Binding-site contacts:
Ligand atom N2 contacts residue ASN1103 of chain 1.A at 2.9 Å (h-bond).
Ligand atom C3 contacts residue ASN1103 of chain 1.A at 3.8 Å.
Ligand atom C1 contacts residue ASN1103 of chain 1.A at 1.4 Å.
Ligand atom C5 contacts residue ASN1103 of chain 1.A at 3.6 Å.
Ligand atom O7 contacts residue ASN1103 of chain 1.A at 3.5 Å (h-bond).
Ligand atom C4 contacts residue ASN1103 of chain 1.A at 4.2 Å.
Ligand atom C2 contacts residue ASN1103 of chain 1.A at 2.4 Å.
Ligand atom C7 contacts residue ASN1103 of chain 1.A at 3.4 Å.
Ligand atom O5 contacts residue ASN1103 of chain 1.A at 2.3 Å (h-bond).

This protein binds this small molecule.
Small molecule (SMILES): CC(=O)N[C@@H]1[C@@H](O)[C@H](O)[C@@H](CO)O[C@H]1O

Sequence of chain 1.A:
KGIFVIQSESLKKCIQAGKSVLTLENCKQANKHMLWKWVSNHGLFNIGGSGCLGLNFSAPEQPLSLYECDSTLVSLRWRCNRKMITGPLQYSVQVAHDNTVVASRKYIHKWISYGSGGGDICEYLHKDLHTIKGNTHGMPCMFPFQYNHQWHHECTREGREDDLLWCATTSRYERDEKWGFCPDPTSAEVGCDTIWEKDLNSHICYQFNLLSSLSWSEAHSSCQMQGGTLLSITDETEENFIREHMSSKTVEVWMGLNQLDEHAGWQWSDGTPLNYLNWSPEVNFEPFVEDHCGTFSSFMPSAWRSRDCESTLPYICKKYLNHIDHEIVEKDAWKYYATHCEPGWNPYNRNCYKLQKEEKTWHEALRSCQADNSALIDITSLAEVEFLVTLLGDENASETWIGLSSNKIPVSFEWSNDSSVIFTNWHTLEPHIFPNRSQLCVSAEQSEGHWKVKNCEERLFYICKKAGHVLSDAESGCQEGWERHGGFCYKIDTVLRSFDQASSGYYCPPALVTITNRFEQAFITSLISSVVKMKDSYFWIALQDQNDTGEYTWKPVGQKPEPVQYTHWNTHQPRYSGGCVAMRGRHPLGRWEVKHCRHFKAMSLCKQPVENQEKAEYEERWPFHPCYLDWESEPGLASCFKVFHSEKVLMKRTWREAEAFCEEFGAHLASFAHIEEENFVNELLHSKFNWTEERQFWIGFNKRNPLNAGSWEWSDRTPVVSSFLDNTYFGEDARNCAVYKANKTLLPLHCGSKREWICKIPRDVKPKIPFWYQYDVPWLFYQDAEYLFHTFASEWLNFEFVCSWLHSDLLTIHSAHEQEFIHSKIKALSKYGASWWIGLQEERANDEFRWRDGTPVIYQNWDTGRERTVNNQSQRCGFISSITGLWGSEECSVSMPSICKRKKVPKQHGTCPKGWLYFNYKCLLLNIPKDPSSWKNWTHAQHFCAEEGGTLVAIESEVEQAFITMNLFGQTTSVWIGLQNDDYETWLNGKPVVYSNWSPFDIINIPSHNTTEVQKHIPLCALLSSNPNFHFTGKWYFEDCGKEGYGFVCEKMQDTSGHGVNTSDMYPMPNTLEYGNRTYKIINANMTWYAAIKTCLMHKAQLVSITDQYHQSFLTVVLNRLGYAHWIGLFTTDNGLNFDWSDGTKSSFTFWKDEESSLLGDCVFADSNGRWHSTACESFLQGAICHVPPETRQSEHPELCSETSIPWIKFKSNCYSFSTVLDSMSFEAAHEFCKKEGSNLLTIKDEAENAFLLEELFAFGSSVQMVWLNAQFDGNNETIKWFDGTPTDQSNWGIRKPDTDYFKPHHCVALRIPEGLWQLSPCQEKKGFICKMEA